Binding-site contacts:
Ligand atom C3 contacts residue PRO15 of chain 1.E at 3.8 Å (hydrophobic).
Ligand atom C2 contacts residue ILE191 of chain 1.F at 3.5 Å (hydrophobic).
Ligand atom C3 contacts residue ARG157 of chain 1.F at 3.6 Å.
Ligand atom C3 contacts residue FE1 of chain 1.U at 4.1 Å.
Ligand atom CL3 contacts residue GLN177 of chain 1.F at 3.0 Å.
Ligand atom C5 contacts residue FE1 of chain 1.U at 4.0 Å.
Ligand atom O4 contacts residue ARG157 of chain 1.F at 3.1 Å (salt-bridge).
Ligand atom C7 contacts residue TRP149 of chain 1.F at 3.6 Å (hydrophobic).
Ligand atom C5 contacts residue TYR147 of chain 1.F at 3.1 Å (hydrophobic).
Ligand atom C4 contacts residue TYR147 of chain 1.F at 3.0 Å (hydrophobic).
Ligand atom CL3 contacts residue HIS162 of chain 1.F at 3.4 Å.
Ligand atom C2 contacts residue GLY14 of chain 1.E at 3.9 Å.
Ligand atom C3 contacts residue GLY14 of chain 1.E at 3.9 Å.
Ligand atom O4 contacts residue TYR147 of chain 1.F at 2.1 Å (h-bond).
Ligand atom O4 contacts residue FE1 of chain 1.U at 2.0 Å.
Ligand atom C4 contacts residue ARG157 of chain 1.F at 3.6 Å.
Ligand atom O4 contacts residue HIS160 of chain 1.F at 3.1 Å (h-bond).
Ligand atom O1 contacts residue TYR24 of chain 1.F at 2.8 Å (h-bond).
Ligand atom C3 contacts residue ILE191 of chain 1.F at 3.8 Å (hydrophobic).
Ligand atom C1 contacts residue TRP149 of chain 1.F at 3.9 Å (hydrophobic).
Ligand atom C2 contacts residue TYR24 of chain 1.F at 3.8 Å (hydrophobic).
Ligand atom O1 contacts residue TRP149 of chain 1.F at 3.9 Å.
Ligand atom CL3 contacts residue GLY14 of chain 1.E at 3.8 Å.
Ligand atom CL3 contacts residue ARG157 of chain 1.F at 3.2 Å.
Ligand atom C6 contacts residue TRP149 of chain 1.F at 4.1 Å (hydrophobic).
Ligand atom C1 contacts residue PRO15 of chain 1.E at 3.4 Å (hydrophobic).
Ligand atom O2 contacts residue TRP149 of chain 1.F at 3.5 Å.
Ligand atom C2 contacts residue PRO15 of chain 1.E at 3.5 Å (hydrophobic).
Ligand atom CL3 contacts residue THR12 of chain 1.E at 3.5 Å.
Ligand atom C5 contacts residue ARG157 of chain 1.F at 4.1 Å.
Ligand atom C6 contacts residue PRO15 of chain 1.E at 3.6 Å (hydrophobic).
Ligand atom C7 contacts residue TYR24 of chain 1.F at 3.9 Å (hydrophobic).
Ligand atom C5 contacts residue PRO15 of chain 1.E at 3.9 Å (hydrophobic).
Ligand atom C4 contacts residue PRO15 of chain 1.E at 4.0 Å (hydrophobic).
Ligand atom C7 contacts residue PRO15 of chain 1.E at 3.8 Å (hydrophobic).
Ligand atom CL3 contacts residue ILE191 of chain 1.F at 3.8 Å.
Ligand atom O4 contacts residue HIS162 of chain 1.F at 3.4 Å (h-bond).
Ligand atom C4 contacts residue FE1 of chain 1.U at 3.3 Å.
Ligand atom O1 contacts residue ARG133 of chain 1.E at 3.7 Å.
Ligand atom O4 contacts residue TYR108 of chain 1.F at 3.5 Å (h-bond).

The protein below binds the small molecule below.
Small molecule (SMILES): O=C(O)c1ccc(O)c(Cl)c1

Sequence of chain 1.F:
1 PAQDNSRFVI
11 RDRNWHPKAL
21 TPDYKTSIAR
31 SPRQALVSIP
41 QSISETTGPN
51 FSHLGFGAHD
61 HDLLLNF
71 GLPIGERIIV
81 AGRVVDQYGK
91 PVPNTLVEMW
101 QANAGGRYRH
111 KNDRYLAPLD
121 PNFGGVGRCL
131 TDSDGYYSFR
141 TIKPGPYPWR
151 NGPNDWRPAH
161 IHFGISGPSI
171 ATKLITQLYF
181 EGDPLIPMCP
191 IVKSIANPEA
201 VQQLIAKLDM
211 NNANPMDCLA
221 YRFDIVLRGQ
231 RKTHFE

Sequence of chain 1.E:
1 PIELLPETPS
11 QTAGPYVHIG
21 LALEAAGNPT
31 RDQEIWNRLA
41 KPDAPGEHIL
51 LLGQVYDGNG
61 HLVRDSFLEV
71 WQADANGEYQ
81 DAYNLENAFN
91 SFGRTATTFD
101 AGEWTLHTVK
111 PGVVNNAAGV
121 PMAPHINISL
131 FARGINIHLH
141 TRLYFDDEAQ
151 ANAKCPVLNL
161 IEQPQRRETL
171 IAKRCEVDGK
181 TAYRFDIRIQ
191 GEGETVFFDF